A protein and the small-molecule ligand that binds it are described below.
Small molecule (SMILES): CC(=O)N[C@@H]1[C@@H](O)[C@H](O)[C@@H](CO)O[C@H]1O

Binding-site contacts:
Ligand atom N2 contacts residue ASN162 of chain 1.B at 2.9 Å (h-bond).
Ligand atom C2 contacts residue ASN162 of chain 1.B at 2.5 Å.
Ligand atom O5 contacts residue ASN161 of chain 1.B at 3.3 Å (h-bond).
Ligand atom C8 contacts residue ASN162 of chain 1.B at 4.4 Å.
Ligand atom C5 contacts residue ASN162 of chain 1.B at 3.7 Å.
Ligand atom C1 contacts residue ASN162 of chain 1.B at 1.4 Å.
Ligand atom C1 contacts residue ASN161 of chain 1.B at 3.8 Å.
Ligand atom O7 contacts residue ASN162 of chain 1.B at 3.2 Å (h-bond).
Ligand atom C4 contacts residue ASN162 of chain 1.B at 4.3 Å.
Ligand atom C7 contacts residue ASN162 of chain 1.B at 3.2 Å.
Ligand atom O5 contacts residue ASN162 of chain 1.B at 2.4 Å (h-bond).
Ligand atom C3 contacts residue ASN162 of chain 1.B at 3.8 Å.

Sequence of chain 1.B:
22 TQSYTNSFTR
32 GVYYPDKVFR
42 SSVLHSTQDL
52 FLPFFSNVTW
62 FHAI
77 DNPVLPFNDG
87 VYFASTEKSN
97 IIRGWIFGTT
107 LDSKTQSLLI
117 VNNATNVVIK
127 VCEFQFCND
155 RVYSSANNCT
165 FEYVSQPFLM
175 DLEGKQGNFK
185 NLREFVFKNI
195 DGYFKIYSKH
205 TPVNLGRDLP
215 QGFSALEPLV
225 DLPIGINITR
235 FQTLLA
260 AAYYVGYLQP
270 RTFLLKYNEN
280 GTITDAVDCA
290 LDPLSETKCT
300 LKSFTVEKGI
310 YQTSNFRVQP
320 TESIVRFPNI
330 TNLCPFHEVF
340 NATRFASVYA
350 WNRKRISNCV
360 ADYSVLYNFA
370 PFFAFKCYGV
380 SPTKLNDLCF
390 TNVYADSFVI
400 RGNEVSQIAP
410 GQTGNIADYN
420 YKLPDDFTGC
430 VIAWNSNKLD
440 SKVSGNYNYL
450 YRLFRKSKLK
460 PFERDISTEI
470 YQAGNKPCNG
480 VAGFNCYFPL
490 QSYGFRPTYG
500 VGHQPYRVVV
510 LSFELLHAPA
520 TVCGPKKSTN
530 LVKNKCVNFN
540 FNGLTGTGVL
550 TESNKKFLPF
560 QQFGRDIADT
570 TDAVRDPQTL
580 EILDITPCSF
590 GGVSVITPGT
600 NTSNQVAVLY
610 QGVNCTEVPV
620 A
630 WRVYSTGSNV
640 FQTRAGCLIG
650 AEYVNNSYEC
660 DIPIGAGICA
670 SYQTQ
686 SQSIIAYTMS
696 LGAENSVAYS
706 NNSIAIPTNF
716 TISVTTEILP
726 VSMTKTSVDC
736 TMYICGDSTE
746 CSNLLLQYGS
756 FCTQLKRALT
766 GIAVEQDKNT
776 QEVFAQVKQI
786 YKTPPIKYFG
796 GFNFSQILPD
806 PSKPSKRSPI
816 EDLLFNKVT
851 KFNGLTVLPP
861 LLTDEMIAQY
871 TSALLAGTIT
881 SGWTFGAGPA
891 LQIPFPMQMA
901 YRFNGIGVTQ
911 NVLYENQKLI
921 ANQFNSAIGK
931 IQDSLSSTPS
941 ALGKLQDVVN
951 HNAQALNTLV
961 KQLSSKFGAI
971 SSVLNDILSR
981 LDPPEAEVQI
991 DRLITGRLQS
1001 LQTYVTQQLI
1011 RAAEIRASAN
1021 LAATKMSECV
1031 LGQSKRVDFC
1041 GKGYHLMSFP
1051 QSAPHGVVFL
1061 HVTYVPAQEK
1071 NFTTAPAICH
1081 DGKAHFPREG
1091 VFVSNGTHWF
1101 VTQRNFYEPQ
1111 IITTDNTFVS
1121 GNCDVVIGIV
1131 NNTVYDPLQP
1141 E